Sequence of chain 52.A:
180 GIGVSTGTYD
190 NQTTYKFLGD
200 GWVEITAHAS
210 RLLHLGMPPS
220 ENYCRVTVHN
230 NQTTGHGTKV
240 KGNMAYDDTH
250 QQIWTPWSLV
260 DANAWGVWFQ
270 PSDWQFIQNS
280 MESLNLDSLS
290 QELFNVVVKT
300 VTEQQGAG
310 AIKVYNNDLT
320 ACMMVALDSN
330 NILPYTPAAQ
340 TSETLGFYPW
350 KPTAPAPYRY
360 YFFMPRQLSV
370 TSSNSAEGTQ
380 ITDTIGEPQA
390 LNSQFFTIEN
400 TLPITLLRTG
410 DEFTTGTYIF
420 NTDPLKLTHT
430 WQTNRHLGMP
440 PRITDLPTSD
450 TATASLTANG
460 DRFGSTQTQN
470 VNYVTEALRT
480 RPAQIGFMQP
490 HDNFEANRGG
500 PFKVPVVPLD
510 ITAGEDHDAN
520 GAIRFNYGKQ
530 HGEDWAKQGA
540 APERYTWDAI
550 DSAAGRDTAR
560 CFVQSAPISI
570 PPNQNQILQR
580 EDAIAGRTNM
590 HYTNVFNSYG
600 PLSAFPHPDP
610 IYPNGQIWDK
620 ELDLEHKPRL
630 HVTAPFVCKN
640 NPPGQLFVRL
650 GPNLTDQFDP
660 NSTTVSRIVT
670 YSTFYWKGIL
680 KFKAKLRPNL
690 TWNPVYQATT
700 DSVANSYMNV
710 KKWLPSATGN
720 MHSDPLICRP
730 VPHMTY

Binding-site contacts:
Ligand atom O3' contacts residue LYS682 of chain 52.A at 3.1 Å (salt-bridge).
Ligand atom N4 contacts residue ASP199 of chain 52.A at 4.0 Å.
Ligand atom OP1 contacts residue PRO423 of chain 52.A at 3.6 Å.
Ligand atom C6 contacts residue TRP201 of chain 52.A at 3.5 Å (hydrophobic).
Ligand atom C5 contacts residue TRP201 of chain 52.A at 3.4 Å (hydrophobic).
Ligand atom O2 contacts residue LEU197 of chain 52.A at 4.0 Å.
Ligand atom N4 contacts residue TRP201 of chain 52.A at 3.8 Å.
Ligand atom O2 contacts residue TRP201 of chain 52.A at 4.3 Å.
Ligand atom C4 contacts residue TRP201 of chain 52.A at 3.3 Å (hydrophobic).
Ligand atom C3' contacts residue LYS682 of chain 52.A at 3.8 Å.
Ligand atom C2' contacts residue TRP201 of chain 52.A at 3.6 Å (hydrophobic).
Ligand atom N1 contacts residue TRP201 of chain 52.A at 4.0 Å.
Ligand atom C4' contacts residue TRP201 of chain 52.A at 4.3 Å (hydrophobic).
Ligand atom C2 contacts residue TRP201 of chain 52.A at 3.9 Å (hydrophobic).
Ligand atom C2' contacts residue LYS682 of chain 52.A at 3.6 Å.
Ligand atom C1' contacts residue LYS682 of chain 52.A at 4.5 Å.
Ligand atom N4 contacts residue GLY198 of chain 52.A at 3.8 Å.
Ligand atom O2 contacts residue LYS682 of chain 52.A at 4.2 Å.
Ligand atom O5' contacts residue TRP201 of chain 52.A at 3.6 Å.
Ligand atom N3 contacts residue TRP201 of chain 52.A at 3.6 Å.
Ligand atom C3' contacts residue TRP201 of chain 52.A at 4.1 Å (hydrophobic).
Ligand atom C1' contacts residue TRP201 of chain 52.A at 4.5 Å (hydrophobic).
Ligand atom C5' contacts residue TRP201 of chain 52.A at 3.5 Å (hydrophobic).
Ligand atom O4' contacts residue TRP201 of chain 52.A at 4.5 Å.

The small molecule below binds the protein below.
Small molecule (SMILES): Nc1ccn([C@H]2C[C@H](O)[C@@H](COP(=O)(O)O)O2)c(=O)n1